A small-molecule ligand and the protein it binds are described below.
Small molecule (SMILES): Clc1ccc(CC2(COc3cccnc3)CCNCC2)cc1Cl

Binding-site contacts:
Ligand atom CAF contacts residue TRP145 of chain 1.B at 3.4 Å (hydrophobic).
Ligand atom CAT contacts residue CYS189 of chain 1.B at 3.4 Å (hydrophobic).
Ligand atom CAT contacts residue CYS190 of chain 1.B at 4.1 Å (hydrophobic).
Ligand atom CAC contacts residue TRP145 of chain 1.B at 3.6 Å (hydrophobic).
Ligand atom CAK contacts residue THR146 of chain 1.B at 3.9 Å.
Ligand atom CAI contacts residue THR146 of chain 1.B at 4.1 Å.
Ligand atom CAO contacts residue TYR187 of chain 1.B at 3.8 Å (hydrophobic).
Ligand atom CAA contacts residue TRP145 of chain 1.B at 3.5 Å (hydrophobic).
Ligand atom CAR contacts residue CYS189 of chain 1.B at 3.7 Å (hydrophobic).
Ligand atom CAQ contacts residue TYR166 of chain 1.C at 4.0 Å (hydrophobic).
Ligand atom CAH contacts residue TRP145 of chain 1.B at 3.1 Å (hydrophobic).
Ligand atom CLU contacts residue LEU114 of chain 1.C at 3.6 Å.
Ligand atom CAN contacts residue TYR187 of chain 1.B at 3.6 Å (hydrophobic).
Ligand atom NAL contacts residue TRP145 of chain 1.B at 3.7 Å.
Ligand atom CAW contacts residue TYR187 of chain 1.B at 3.7 Å (hydrophobic).
Ligand atom CAR contacts residue MET116 of chain 1.C at 3.5 Å (hydrophobic).
Ligand atom CAT contacts residue MET116 of chain 1.C at 3.4 Å (hydrophobic).
Ligand atom CAD contacts residue TYR194 of chain 1.B at 3.4 Å (hydrophobic).
Ligand atom CLU contacts residue MET116 of chain 1.C at 3.1 Å.
Ligand atom CAJ contacts residue ARG106 of chain 1.C at 3.8 Å.
Ligand atom CAC contacts residue SER144 of chain 1.B at 3.3 Å.
Ligand atom CAI contacts residue TRP145 of chain 1.B at 3.8 Å (hydrophobic).
Ligand atom CAK contacts residue LEU114 of chain 1.C at 4.0 Å (hydrophobic).
Ligand atom CLU contacts residue CYS189 of chain 1.B at 3.9 Å.
Ligand atom NAL contacts residue THR146 of chain 1.B at 3.9 Å.
Ligand atom CAP contacts residue TRP55 of chain 1.C at 4.0 Å (hydrophobic).
Ligand atom CAP contacts residue TYR187 of chain 1.B at 3.3 Å (hydrophobic).
Ligand atom NAB contacts residue TYR91 of chain 1.B at 3.6 Å (h-bond).
Ligand atom CAI contacts residue TYR194 of chain 1.B at 4.0 Å (hydrophobic).
Ligand atom NAB contacts residue SER144 of chain 1.B at 3.8 Å.
Ligand atom OAG contacts residue TRP145 of chain 1.B at 3.2 Å (h-bond).
Ligand atom CAV contacts residue CYS189 of chain 1.B at 3.7 Å (hydrophobic).
Ligand atom CAQ contacts residue TRP55 of chain 1.C at 4.1 Å (hydrophobic).
Ligand atom CAC contacts residue TYR194 of chain 1.B at 3.7 Å (hydrophobic).
Ligand atom CLU contacts residue GLN57 of chain 1.C at 3.7 Å.
Ligand atom CLS contacts residue GLN57 of chain 1.C at 4.0 Å.
Ligand atom CLS contacts residue MET116 of chain 1.C at 3.3 Å.
Ligand atom CAV contacts residue CYS190 of chain 1.B at 3.7 Å (hydrophobic).
Ligand atom CAM contacts residue TRP145 of chain 1.B at 3.1 Å (hydrophobic).
Ligand atom CAJ contacts residue LEU114 of chain 1.C at 3.7 Å (hydrophobic).

Sequence of chain 1.B:
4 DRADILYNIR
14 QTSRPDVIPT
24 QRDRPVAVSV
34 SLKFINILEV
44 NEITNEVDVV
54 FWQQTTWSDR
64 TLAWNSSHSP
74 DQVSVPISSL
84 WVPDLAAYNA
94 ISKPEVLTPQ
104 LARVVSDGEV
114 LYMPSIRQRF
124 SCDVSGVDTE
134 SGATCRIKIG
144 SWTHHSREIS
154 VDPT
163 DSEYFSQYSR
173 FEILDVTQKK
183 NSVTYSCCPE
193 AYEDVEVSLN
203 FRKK

Sequence of chain 1.C:
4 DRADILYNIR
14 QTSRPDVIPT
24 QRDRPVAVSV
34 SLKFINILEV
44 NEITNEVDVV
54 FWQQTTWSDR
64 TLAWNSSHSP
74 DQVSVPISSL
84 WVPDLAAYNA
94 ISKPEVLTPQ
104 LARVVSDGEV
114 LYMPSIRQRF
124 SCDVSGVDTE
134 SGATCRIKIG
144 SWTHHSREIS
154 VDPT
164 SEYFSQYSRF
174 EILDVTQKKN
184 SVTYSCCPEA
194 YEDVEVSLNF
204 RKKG